The small molecule below binds the protein below.
Small molecule (SMILES): CC(=O)N[C@H]1[C@H]([C@H](O)[C@H](O)CO)O[C@@](O[C@@H]2[C@@H](O)[C@H](O)O[C@H](CO)[C@@H]2O)(C(=O)O)C[C@@H]1O

Sequence of chain 1.E:
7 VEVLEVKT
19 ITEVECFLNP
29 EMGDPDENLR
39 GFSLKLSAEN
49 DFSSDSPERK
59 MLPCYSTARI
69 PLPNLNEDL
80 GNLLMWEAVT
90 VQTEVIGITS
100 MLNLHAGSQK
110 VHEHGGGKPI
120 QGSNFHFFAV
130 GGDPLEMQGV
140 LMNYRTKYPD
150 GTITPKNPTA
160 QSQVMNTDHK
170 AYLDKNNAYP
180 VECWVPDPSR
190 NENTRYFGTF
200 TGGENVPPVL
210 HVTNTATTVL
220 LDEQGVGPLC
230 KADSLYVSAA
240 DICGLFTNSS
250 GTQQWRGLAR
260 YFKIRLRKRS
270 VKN

Binding-site contacts:
Ligand atom O8 contacts residue THR251 of chain 1.D at 4.0 Å.
Ligand atom O1A contacts residue ASN247 of chain 1.D at 4.1 Å.
Ligand atom C11 contacts residue PHE245 of chain 1.D at 4.1 Å (hydrophobic).
Ligand atom N5 contacts residue GLN253 of chain 1.D at 3.5 Å (h-bond).
Ligand atom C1 contacts residue SER249 of chain 1.D at 3.6 Å.
Ligand atom O1B contacts residue SER249 of chain 1.D at 2.6 Å (h-bond).
Ligand atom C6 contacts residue ASN247 of chain 1.D at 4.1 Å.
Ligand atom O7 contacts residue LEU37 of chain 1.D at 3.3 Å.
Ligand atom O1A contacts residue THR251 of chain 1.D at 2.7 Å (h-bond).
Ligand atom C11 contacts residue ASN247 of chain 1.D at 3.4 Å.
Ligand atom C8 contacts residue GLN253 of chain 1.D at 4.2 Å.
Ligand atom O8 contacts residue LYS43 of chain 1.D at 3.3 Å.
Ligand atom C6 contacts residue GLN253 of chain 1.D at 4.2 Å.
Ligand atom C9 contacts residue LEU42 of chain 1.D at 4.2 Å (hydrophobic).
Ligand atom C11 contacts residue GLN253 of chain 1.D at 3.7 Å.
Ligand atom C11 contacts residue LEU37 of chain 1.D at 3.9 Å (hydrophobic).
Ligand atom C10 contacts residue ASN247 of chain 1.D at 3.5 Å.
Ligand atom C7 contacts residue LEU37 of chain 1.D at 4.0 Å (hydrophobic).
Ligand atom C9 contacts residue LYS43 of chain 1.D at 3.9 Å.
Ligand atom C5 contacts residue ASN247 of chain 1.D at 3.6 Å.
Ligand atom N5 contacts residue ASN247 of chain 1.D at 2.8 Å (h-bond).
Ligand atom O1B contacts residue ASN247 of chain 1.D at 4.0 Å.
Ligand atom O9 contacts residue LEU42 of chain 1.D at 3.4 Å.
Ligand atom O9 contacts residue LYS43 of chain 1.D at 3.0 Å (salt-bridge).
Ligand atom O1A contacts residue SER249 of chain 1.D at 3.9 Å.
Ligand atom C7 contacts residue GLN253 of chain 1.D at 3.7 Å.
Ligand atom C11 contacts residue PHE50 of chain 1.E at 3.8 Å (hydrophobic).
Ligand atom C10 contacts residue LEU37 of chain 1.D at 4.2 Å (hydrophobic).
Ligand atom C10 contacts residue GLN253 of chain 1.D at 4.0 Å.
Ligand atom C1 contacts residue THR251 of chain 1.D at 3.4 Å.
Ligand atom C4 contacts residue ASN247 of chain 1.D at 3.8 Å.
Ligand atom O4 contacts residue ASP49 of chain 1.E at 4.1 Å.
Ligand atom C9 contacts residue GLN253 of chain 1.D at 3.7 Å.
Ligand atom O8 contacts residue ASN247 of chain 1.D at 4.0 Å.
Ligand atom O8 contacts residue GLN253 of chain 1.D at 3.8 Å.
Ligand atom C9 contacts residue PRO33 of chain 1.D at 4.0 Å (hydrophobic).
Ligand atom O1B contacts residue THR251 of chain 1.D at 3.4 Å (h-bond).
Ligand atom O9 contacts residue PRO33 of chain 1.D at 4.2 Å.
Ligand atom O10 contacts residue LEU37 of chain 1.D at 3.9 Å.
Ligand atom O4 contacts residue ASN247 of chain 1.D at 4.3 Å.

Sequence of chain 1.D:
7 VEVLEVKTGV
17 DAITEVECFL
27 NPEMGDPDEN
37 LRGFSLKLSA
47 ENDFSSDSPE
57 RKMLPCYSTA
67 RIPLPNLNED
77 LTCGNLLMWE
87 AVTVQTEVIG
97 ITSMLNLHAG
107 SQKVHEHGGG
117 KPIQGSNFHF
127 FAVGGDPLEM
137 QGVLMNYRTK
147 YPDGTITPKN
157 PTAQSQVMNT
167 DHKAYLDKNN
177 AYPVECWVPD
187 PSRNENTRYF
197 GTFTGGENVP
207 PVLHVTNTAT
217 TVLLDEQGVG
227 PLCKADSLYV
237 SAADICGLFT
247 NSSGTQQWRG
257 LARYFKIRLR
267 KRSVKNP